Binding-site contacts:
Ligand atom N contacts residue CYS195 of chain 1.A at 3.3 Å (h-bond).
Ligand atom OE1 contacts residue VAL261 of chain 1.A at 3.6 Å.
Ligand atom CD contacts residue VAL261 of chain 1.A at 3.5 Å (hydrophobic).
Ligand atom C contacts residue TYR191 of chain 1.A at 4.0 Å (hydrophobic).
Ligand atom CA contacts residue TYR191 of chain 1.A at 4.1 Å (hydrophobic).
Ligand atom OE2 contacts residue GLN63 of chain 1.A at 3.6 Å.
Ligand atom CB contacts residue GLN63 of chain 1.A at 4.0 Å.
Ligand atom CG contacts residue VAL261 of chain 1.A at 3.2 Å (hydrophobic).
Ligand atom OXT contacts residue TYR191 of chain 1.A at 3.2 Å (h-bond).
Ligand atom CA contacts residue VAL261 of chain 1.A at 4.5 Å (hydrophobic).
Ligand atom O contacts residue GLU160 of chain 1.A at 3.7 Å.
Ligand atom CG contacts residue SER64 of chain 1.A at 3.8 Å.
Ligand atom N contacts residue GLU160 of chain 1.A at 2.8 Å (salt-bridge).
Ligand atom CB contacts residue VAL261 of chain 1.A at 4.3 Å (hydrophobic).
Ligand atom N contacts residue TYR27 of chain 1.A at 4.2 Å.
Ligand atom OXT contacts residue ASN167 of chain 1.A at 2.7 Å (h-bond).
Ligand atom N contacts residue TYR191 of chain 1.A at 4.0 Å.
Ligand atom O contacts residue ASN167 of chain 1.A at 3.9 Å.
Ligand atom OE2 contacts residue SER64 of chain 1.A at 2.5 Å (h-bond).
Ligand atom OXT contacts residue GLU160 of chain 1.A at 3.6 Å.
Ligand atom OE2 contacts residue VAL261 of chain 1.A at 3.1 Å (h-bond).
Ligand atom OE2 contacts residue GLY260 of chain 1.A at 3.1 Å.
Ligand atom CA contacts residue TYR27 of chain 1.A at 4.3 Å (hydrophobic).
Ligand atom CA contacts residue GLU160 of chain 1.A at 3.4 Å.
Ligand atom OE1 contacts residue SER64 of chain 1.A at 3.6 Å.
Ligand atom OXT contacts residue ASN114 of chain 1.A at 3.3 Å (h-bond).
Ligand atom CB contacts residue SER64 of chain 1.A at 4.3 Å.
Ligand atom OE2 contacts residue SER259 of chain 1.A at 3.5 Å (h-bond).
Ligand atom CA contacts residue GLN63 of chain 1.A at 3.6 Å.
Ligand atom CG contacts residue GLN63 of chain 1.A at 3.6 Å.
Ligand atom C contacts residue ASN167 of chain 1.A at 3.6 Å.
Ligand atom N contacts residue GLN63 of chain 1.A at 2.8 Å (h-bond).
Ligand atom CD contacts residue SER64 of chain 1.A at 3.3 Å.
Ligand atom C contacts residue ASN114 of chain 1.A at 4.1 Å.
Ligand atom C contacts residue GLU160 of chain 1.A at 3.3 Å.
Ligand atom CB contacts residue TYR191 of chain 1.A at 3.6 Å (hydrophobic).
Ligand atom CD contacts residue GLN63 of chain 1.A at 4.1 Å.
Ligand atom O contacts residue ASN114 of chain 1.A at 4.3 Å.
Ligand atom CD contacts residue GLY260 of chain 1.A at 4.3 Å.

Sequence of chain 1.A:
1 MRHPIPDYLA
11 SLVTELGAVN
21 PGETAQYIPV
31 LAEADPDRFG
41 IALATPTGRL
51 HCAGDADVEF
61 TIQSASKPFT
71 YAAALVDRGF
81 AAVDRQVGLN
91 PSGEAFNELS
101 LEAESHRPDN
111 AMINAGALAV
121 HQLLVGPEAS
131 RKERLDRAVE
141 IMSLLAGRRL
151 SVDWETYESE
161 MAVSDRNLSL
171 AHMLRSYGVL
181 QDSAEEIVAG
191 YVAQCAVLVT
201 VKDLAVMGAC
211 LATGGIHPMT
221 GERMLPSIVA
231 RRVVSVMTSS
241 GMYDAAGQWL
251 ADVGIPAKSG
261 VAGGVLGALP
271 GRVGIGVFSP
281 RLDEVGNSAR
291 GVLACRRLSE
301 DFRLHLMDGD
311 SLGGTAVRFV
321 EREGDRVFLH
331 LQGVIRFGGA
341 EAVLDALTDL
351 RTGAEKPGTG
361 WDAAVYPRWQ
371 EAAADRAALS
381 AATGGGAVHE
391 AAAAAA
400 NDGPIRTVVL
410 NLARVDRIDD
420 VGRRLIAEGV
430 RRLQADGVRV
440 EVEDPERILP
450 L

This protein binds this small molecule.
Small molecule (SMILES): N[C@@H](CCC(=O)O)C(=O)O